Binding-site contacts:
Ligand atom O5 contacts residue ASN117 of chain 1.X at 2.4 Å (h-bond).
Ligand atom C8 contacts residue ASN188 of chain 1.X at 3.1 Å.
Ligand atom C5 contacts residue ASN117 of chain 1.X at 3.7 Å.
Ligand atom C3 contacts residue ASN117 of chain 1.X at 3.8 Å.
Ligand atom C1 contacts residue ASN117 of chain 1.X at 1.4 Å.
Ligand atom C7 contacts residue ASN117 of chain 1.X at 3.3 Å.
Ligand atom N2 contacts residue ASN117 of chain 1.X at 2.8 Å (h-bond).
Ligand atom C2 contacts residue ASN117 of chain 1.X at 2.5 Å.
Ligand atom C4 contacts residue ASN117 of chain 1.X at 4.3 Å.
Ligand atom C7 contacts residue ASN188 of chain 1.X at 4.0 Å.
Ligand atom O7 contacts residue ASN117 of chain 1.X at 3.3 Å (h-bond).
Ligand atom N2 contacts residue ASN188 of chain 1.X at 4.2 Å.
Ligand atom C8 contacts residue ASN117 of chain 1.X at 4.4 Å.

The protein below binds the small molecule below.
Small molecule (SMILES): CC(=O)N[C@@H]1[C@@H](O)[C@H](O)[C@@H](CO)O[C@H]1O

Sequence of chain 1.X:
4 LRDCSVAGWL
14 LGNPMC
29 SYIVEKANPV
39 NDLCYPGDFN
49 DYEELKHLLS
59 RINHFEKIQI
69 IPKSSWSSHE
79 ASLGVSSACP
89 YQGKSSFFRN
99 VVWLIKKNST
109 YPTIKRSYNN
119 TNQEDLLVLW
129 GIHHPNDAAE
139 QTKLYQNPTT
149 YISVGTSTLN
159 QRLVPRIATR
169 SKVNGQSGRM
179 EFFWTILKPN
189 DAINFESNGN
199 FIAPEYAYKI